A protein and the small-molecule ligand that binds it are described below.
Small molecule (SMILES): CCN(C)S(=O)(=O)Nc1ccc(F)c(C(=O)c2c[nH]c3ncc(-c4cnc(C5CC5)nc4)cc23)c1F

Sequence of chain 1.A:
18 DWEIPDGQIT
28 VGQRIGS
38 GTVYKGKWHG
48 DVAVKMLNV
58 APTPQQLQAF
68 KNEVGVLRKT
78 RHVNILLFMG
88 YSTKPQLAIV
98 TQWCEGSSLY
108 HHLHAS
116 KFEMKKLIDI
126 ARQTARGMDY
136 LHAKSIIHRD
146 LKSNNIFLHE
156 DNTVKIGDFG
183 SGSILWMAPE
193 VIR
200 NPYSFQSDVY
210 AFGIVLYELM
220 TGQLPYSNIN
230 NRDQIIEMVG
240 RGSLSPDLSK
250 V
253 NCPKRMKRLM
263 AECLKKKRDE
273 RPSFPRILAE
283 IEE

Binding-site contacts:
Ligand atom C12 contacts residue ALA50 of chain 1.A at 3.7 Å (hydrophobic).
Ligand atom C15 contacts residue ILE32 of chain 1.A at 3.8 Å (hydrophobic).
Ligand atom C11 contacts residue LEU83 of chain 1.A at 3.5 Å (hydrophobic).
Ligand atom C8 contacts residue GLN99 of chain 1.A at 3.6 Å.
Ligand atom C8 contacts residue LEU83 of chain 1.A at 3.5 Å (hydrophobic).
Ligand atom C42 contacts residue THR98 of chain 1.A at 3.8 Å.
Ligand atom O33 contacts residue GLY165 of chain 1.A at 3.1 Å (h-bond).
Ligand atom C48 contacts residue LEU83 of chain 1.A at 3.6 Å (hydrophobic).
Ligand atom C38 contacts residue ILE32 of chain 1.A at 3.5 Å (hydrophobic).
Ligand atom C44 contacts residue LYS52 of chain 1.A at 3.6 Å.
Ligand atom N13 contacts residue THR98 of chain 1.A at 3.5 Å (h-bond).
Ligand atom C38 contacts residue TRP100 of chain 1.A at 3.7 Å (hydrophobic).
Ligand atom C55 contacts residue THR98 of chain 1.A at 3.5 Å.
Ligand atom F47 contacts residue VAL40 of chain 1.A at 3.8 Å.
Ligand atom C8 contacts residue ALA50 of chain 1.A at 3.4 Å (hydrophobic).
Ligand atom C8 contacts residue THR98 of chain 1.A at 3.0 Å.
Ligand atom N18 contacts residue CYS101 of chain 1.A at 2.9 Å (h-bond).
Ligand atom N19 contacts residue ILE32 of chain 1.A at 3.5 Å.
Ligand atom C44 contacts residue THR98 of chain 1.A at 3.6 Å.
Ligand atom F47 contacts residue ALA50 of chain 1.A at 3.4 Å.
Ligand atom S1 contacts residue ASP163 of chain 1.A at 3.5 Å (salt-bridge).
Ligand atom N18 contacts residue TRP100 of chain 1.A at 3.7 Å.
Ligand atom C31 contacts residue ILE32 of chain 1.A at 3.8 Å (hydrophobic).
Ligand atom C51 contacts residue LEU74 of chain 1.A at 3.3 Å (hydrophobic).
Ligand atom O33 contacts residue ASP163 of chain 1.A at 2.9 Å (salt-bridge).
Ligand atom N6 contacts residue ASP163 of chain 1.A at 2.9 Å (salt-bridge).
Ligand atom C40 contacts residue CYS101 of chain 1.A at 3.5 Å (hydrophobic).
Ligand atom N13 contacts residue LEU83 of chain 1.A at 3.8 Å.
Ligand atom C10 contacts residue LEU83 of chain 1.A at 3.8 Å (hydrophobic).
Ligand atom N13 contacts residue GLN99 of chain 1.A at 2.9 Å (h-bond).
Ligand atom O33 contacts residue PHE164 of chain 1.A at 2.9 Å (h-bond).
Ligand atom N13 contacts residue ALA50 of chain 1.A at 3.3 Å.
Ligand atom F46 contacts residue PHE152 of chain 1.A at 3.7 Å.
Ligand atom O34 contacts residue LYS52 of chain 1.A at 3.7 Å.
Ligand atom F46 contacts residue ASP163 of chain 1.A at 3.1 Å.
Ligand atom F46 contacts residue LEU83 of chain 1.A at 3.6 Å.
Ligand atom O35 contacts residue VAL40 of chain 1.A at 3.7 Å.
Ligand atom C51 contacts residue ILE96 of chain 1.A at 3.6 Å (hydrophobic).
Ligand atom C12 contacts residue CYS101 of chain 1.A at 3.8 Å (hydrophobic).
Ligand atom C55 contacts residue LEU83 of chain 1.A at 3.2 Å (hydrophobic).